This protein binds this small molecule.
Small molecule (SMILES): CC(=O)N[C@H]1[C@H](O[C@H]2[C@H](O)[C@@H](NC(C)=O)CO[C@@H]2CO)O[C@H](CO)[C@@H](O[C@@H]2O[C@H](CO[C@H]3O[C@H](CO[C@H]4O[C@H](CO)[C@@H](O)[C@H](O)[C@@H]4O)[C@@H](O)[C@H](O)[C@@H]3O)[C@@H](O)[C@H](O[C@H]3O[C@H](CO)[C@@H](O)[C@H](O)[C@@H]3O)[C@@H]2O)[C@@H]1O

Binding-site contacts:
Ligand atom C1 contacts residue ASN30 of chain 1.B at 1.4 Å.
Ligand atom C6 contacts residue THR32 of chain 1.B at 4.0 Å.
Ligand atom C3 contacts residue ASP168 of chain 1.B at 4.1 Å.
Ligand atom C6 contacts residue TYR134 of chain 1.B at 4.0 Å (hydrophobic).
Ligand atom C7 contacts residue ASN30 of chain 1.B at 3.5 Å.
Ligand atom C7 contacts residue HIS28 of chain 1.B at 4.1 Å.
Ligand atom C8 contacts residue ILE166 of chain 1.B at 4.2 Å (hydrophobic).
Ligand atom C5 contacts residue THR32 of chain 1.B at 4.1 Å.
Ligand atom C8 contacts residue ASP168 of chain 1.B at 3.1 Å.
Ligand atom C8 contacts residue PRO29 of chain 1.B at 3.9 Å (hydrophobic).
Ligand atom C7 contacts residue PRO29 of chain 1.B at 4.3 Å (hydrophobic).
Ligand atom O5 contacts residue SER33 of chain 1.B at 4.4 Å.
Ligand atom O6 contacts residue LYS132 of chain 1.B at 3.6 Å (salt-bridge).
Ligand atom C8 contacts residue ARG167 of chain 1.B at 4.0 Å.
Ligand atom O5 contacts residue ASN30 of chain 1.B at 2.5 Å (h-bond).
Ligand atom C1 contacts residue THR32 of chain 1.B at 4.0 Å.
Ligand atom O4 contacts residue LYS132 of chain 1.B at 3.8 Å.
Ligand atom C8 contacts residue LEU189 of chain 1.B at 4.3 Å (hydrophobic).
Ligand atom N2 contacts residue ASN30 of chain 1.B at 2.8 Å (h-bond).
Ligand atom O4 contacts residue LYS133 of chain 1.B at 4.1 Å.
Ligand atom O6 contacts residue THR32 of chain 1.B at 3.9 Å.
Ligand atom O7 contacts residue LEU189 of chain 1.B at 3.1 Å.
Ligand atom N2 contacts residue ASP168 of chain 1.B at 3.2 Å (salt-bridge).
Ligand atom C2 contacts residue ASN30 of chain 1.B at 2.4 Å.
Ligand atom C8 contacts residue HIS28 of chain 1.B at 4.3 Å.
Ligand atom O7 contacts residue ASN30 of chain 1.B at 3.8 Å.
Ligand atom O6 contacts residue TYR134 of chain 1.B at 3.9 Å.
Ligand atom O3 contacts residue ASP168 of chain 1.B at 3.2 Å (salt-bridge).
Ligand atom C4 contacts residue LYS132 of chain 1.B at 4.0 Å.
Ligand atom C2 contacts residue ASP168 of chain 1.B at 4.3 Å.
Ligand atom O3 contacts residue GLU131 of chain 1.B at 4.2 Å.
Ligand atom C7 contacts residue LEU189 of chain 1.B at 3.9 Å (hydrophobic).
Ligand atom C5 contacts residue ASN30 of chain 1.B at 3.7 Å.
Ligand atom O5 contacts residue THR32 of chain 1.B at 4.2 Å.
Ligand atom O7 contacts residue HIS28 of chain 1.B at 3.2 Å.
Ligand atom C4 contacts residue ASN30 of chain 1.B at 4.2 Å.
Ligand atom C7 contacts residue ASP168 of chain 1.B at 3.5 Å.
Ligand atom C3 contacts residue ASN30 of chain 1.B at 3.8 Å.
Ligand atom C6 contacts residue LYS132 of chain 1.B at 3.7 Å.
Ligand atom O3 contacts residue LEU189 of chain 1.B at 4.0 Å.

Sequence of chain 1.B:
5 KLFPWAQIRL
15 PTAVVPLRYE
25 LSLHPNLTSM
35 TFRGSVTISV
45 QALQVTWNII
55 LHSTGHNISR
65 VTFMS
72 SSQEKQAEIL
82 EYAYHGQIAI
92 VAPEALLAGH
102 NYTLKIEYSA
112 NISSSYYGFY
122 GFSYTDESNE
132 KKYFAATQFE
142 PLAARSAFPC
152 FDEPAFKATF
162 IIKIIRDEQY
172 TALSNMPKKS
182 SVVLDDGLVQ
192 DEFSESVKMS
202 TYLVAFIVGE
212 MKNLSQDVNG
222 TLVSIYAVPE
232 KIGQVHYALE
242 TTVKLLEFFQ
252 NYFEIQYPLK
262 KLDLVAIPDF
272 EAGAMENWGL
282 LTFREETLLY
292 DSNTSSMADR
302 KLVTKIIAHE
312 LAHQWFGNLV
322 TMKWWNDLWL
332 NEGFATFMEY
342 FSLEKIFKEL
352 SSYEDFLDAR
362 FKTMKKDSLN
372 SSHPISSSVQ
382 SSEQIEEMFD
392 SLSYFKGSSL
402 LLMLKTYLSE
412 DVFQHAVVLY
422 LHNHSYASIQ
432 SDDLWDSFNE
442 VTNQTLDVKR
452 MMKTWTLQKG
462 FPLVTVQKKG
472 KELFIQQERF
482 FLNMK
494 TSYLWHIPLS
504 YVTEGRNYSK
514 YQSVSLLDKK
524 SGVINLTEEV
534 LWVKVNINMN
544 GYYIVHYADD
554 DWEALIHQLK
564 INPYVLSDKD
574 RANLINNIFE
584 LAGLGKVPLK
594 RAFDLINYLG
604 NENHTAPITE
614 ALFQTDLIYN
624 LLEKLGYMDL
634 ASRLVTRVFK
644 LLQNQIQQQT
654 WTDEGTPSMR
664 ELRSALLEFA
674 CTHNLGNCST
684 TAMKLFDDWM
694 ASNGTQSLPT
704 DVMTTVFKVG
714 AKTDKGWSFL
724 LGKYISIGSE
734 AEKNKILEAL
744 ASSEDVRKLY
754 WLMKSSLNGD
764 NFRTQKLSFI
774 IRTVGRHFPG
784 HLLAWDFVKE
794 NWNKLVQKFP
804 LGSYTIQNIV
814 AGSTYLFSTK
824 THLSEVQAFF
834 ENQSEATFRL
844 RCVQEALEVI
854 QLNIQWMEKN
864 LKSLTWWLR